Sequence of chain 1.E:
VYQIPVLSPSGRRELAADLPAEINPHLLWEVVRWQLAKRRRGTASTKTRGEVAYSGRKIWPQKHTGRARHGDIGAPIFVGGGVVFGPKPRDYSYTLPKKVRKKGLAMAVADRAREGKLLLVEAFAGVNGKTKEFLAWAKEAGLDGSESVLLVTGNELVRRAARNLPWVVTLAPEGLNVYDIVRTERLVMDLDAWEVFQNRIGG

Binding-site contacts:
Ligand atom OXT contacts residue MG1 of chain 1.FTA at 4.3 Å.
Ligand atom NH1 contacts residue ARG164 of chain 1.E at 3.1 Å.
Ligand atom OXT contacts residue MG1 of chain 1.UG at 2.7 Å.
Ligand atom C contacts residue MG1 of chain 1.UG at 3.8 Å.
Ligand atom NE contacts residue THR175 of chain 1.E at 3.2 Å (h-bond).
Ligand atom O contacts residue MG1 of chain 1.UG at 4.1 Å.
Ligand atom CZ contacts residue THR175 of chain 1.E at 3.4 Å.
Ligand atom NH2 contacts residue ARG164 of chain 1.E at 3.5 Å (salt-bridge).
Ligand atom CD contacts residue THR175 of chain 1.E at 4.4 Å.
Ligand atom NH1 contacts residue ALA177 of chain 1.E at 4.3 Å.
Ligand atom NH1 contacts residue LEU176 of chain 1.E at 3.5 Å (h-bond).
Ligand atom CZ contacts residue ARG164 of chain 1.E at 3.8 Å.
Ligand atom NH1 contacts residue THR175 of chain 1.E at 3.0 Å (h-bond).
Ligand atom CZ contacts residue LEU176 of chain 1.E at 4.4 Å (hydrophobic).

A protein and the small-molecule ligand that binds it are described below.
Small molecule (SMILES): NC(=[NH2+])NCCC[C@H](N)C(=O)O